Binding-site contacts:
Ligand atom O5 contacts residue THR187 of chain 1.C at 3.6 Å.
Ligand atom C8 contacts residue ASN185 of chain 1.C at 3.5 Å.
Ligand atom C7 contacts residue SER225 of chain 1.C at 4.2 Å.
Ligand atom O7 contacts residue LEU228 of chain 1.C at 3.8 Å.
Ligand atom C1 contacts residue THR187 of chain 1.C at 3.6 Å.
Ligand atom C2 contacts residue ASN185 of chain 1.C at 2.5 Å.
Ligand atom C7 contacts residue ASN185 of chain 1.C at 3.4 Å.
Ligand atom C8 contacts residue LEU228 of chain 1.C at 3.9 Å (hydrophobic).
Ligand atom C4 contacts residue ASN185 of chain 1.C at 4.3 Å.
Ligand atom C8 contacts residue LEU297 of chain 1.C at 4.1 Å (hydrophobic).
Ligand atom C1 contacts residue ASN185 of chain 1.C at 1.4 Å.
Ligand atom C5 contacts residue ASN185 of chain 1.C at 3.7 Å.
Ligand atom O7 contacts residue ASN185 of chain 1.C at 4.3 Å.
Ligand atom O5 contacts residue ASN185 of chain 1.C at 2.4 Å (h-bond).
Ligand atom C3 contacts residue ASN185 of chain 1.C at 3.8 Å.
Ligand atom C5 contacts residue THR187 of chain 1.C at 3.6 Å.
Ligand atom O7 contacts residue SER225 of chain 1.C at 3.1 Å (h-bond).
Ligand atom C6 contacts residue THR187 of chain 1.C at 4.3 Å.
Ligand atom O6 contacts residue ASN185 of chain 1.C at 4.3 Å.
Ligand atom C7 contacts residue LEU228 of chain 1.C at 4.2 Å (hydrophobic).
Ligand atom N2 contacts residue ASN185 of chain 1.C at 2.9 Å (h-bond).

Sequence of chain 1.C:
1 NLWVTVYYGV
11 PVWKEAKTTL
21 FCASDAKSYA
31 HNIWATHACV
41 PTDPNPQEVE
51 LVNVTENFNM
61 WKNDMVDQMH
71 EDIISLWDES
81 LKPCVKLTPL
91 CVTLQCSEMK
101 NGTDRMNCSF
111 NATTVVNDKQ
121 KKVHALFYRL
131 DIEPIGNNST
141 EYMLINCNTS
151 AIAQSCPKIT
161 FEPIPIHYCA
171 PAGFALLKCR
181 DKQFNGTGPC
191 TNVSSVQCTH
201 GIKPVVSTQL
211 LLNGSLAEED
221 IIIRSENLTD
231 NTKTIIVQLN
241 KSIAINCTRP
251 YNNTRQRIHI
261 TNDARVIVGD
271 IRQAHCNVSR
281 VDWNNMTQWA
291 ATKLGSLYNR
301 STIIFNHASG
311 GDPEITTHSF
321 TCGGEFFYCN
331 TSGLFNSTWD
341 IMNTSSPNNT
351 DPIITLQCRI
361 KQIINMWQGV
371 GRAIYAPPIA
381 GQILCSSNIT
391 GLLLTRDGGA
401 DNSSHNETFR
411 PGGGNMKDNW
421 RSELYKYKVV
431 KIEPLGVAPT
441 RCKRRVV

A small-molecule ligand and the protein it binds are described below.
Small molecule (SMILES): CC(=O)N[C@H]1[C@H](O[C@H]2[C@H](O)[C@@H](NC(C)=O)CO[C@@H]2CO)O[C@H](CO)[C@@H](O[C@@H]2O[C@H](CO)[C@@H](O)[C@H](O)[C@@H]2O)[C@@H]1O